Binding-site contacts:
Ligand atom C2 contacts residue ASN65 of chain 2.A at 2.3 Å.
Ligand atom C6 contacts residue TRP357 of chain 2.A at 4.4 Å (hydrophobic).
Ligand atom C3 contacts residue ASN65 of chain 2.A at 3.7 Å.
Ligand atom C7 contacts residue ASN65 of chain 2.A at 3.2 Å.
Ligand atom C1 contacts residue ASN65 of chain 2.A at 1.4 Å.
Ligand atom O3 contacts residue TRP357 of chain 2.A at 4.1 Å.
Ligand atom C7 contacts residue TRP357 of chain 2.A at 3.8 Å (hydrophobic).
Ligand atom C1 contacts residue TRP357 of chain 2.A at 3.6 Å (hydrophobic).
Ligand atom C4 contacts residue ASN65 of chain 2.A at 4.1 Å.
Ligand atom O7 contacts residue ASN65 of chain 2.A at 3.1 Å (h-bond).
Ligand atom C4 contacts residue TRP357 of chain 2.A at 4.2 Å (hydrophobic).
Ligand atom C2 contacts residue TRP357 of chain 2.A at 3.9 Å (hydrophobic).
Ligand atom N2 contacts residue TRP357 of chain 2.A at 3.1 Å (h-bond).
Ligand atom O5 contacts residue TRP357 of chain 2.A at 4.1 Å.
Ligand atom N2 contacts residue ASN65 of chain 2.A at 2.9 Å (h-bond).
Ligand atom C8 contacts residue ASN65 of chain 2.A at 4.4 Å.
Ligand atom C3 contacts residue TRP357 of chain 2.A at 3.6 Å (hydrophobic).
Ligand atom C5 contacts residue TRP357 of chain 2.A at 3.7 Å (hydrophobic).
Ligand atom O4 contacts residue TRP357 of chain 2.A at 4.2 Å.
Ligand atom O5 contacts residue ASN65 of chain 2.A at 2.4 Å (h-bond).
Ligand atom C5 contacts residue ASN65 of chain 2.A at 3.6 Å.
Ligand atom C8 contacts residue TRP357 of chain 2.A at 3.4 Å (hydrophobic).

Sequence of chain 2.A:
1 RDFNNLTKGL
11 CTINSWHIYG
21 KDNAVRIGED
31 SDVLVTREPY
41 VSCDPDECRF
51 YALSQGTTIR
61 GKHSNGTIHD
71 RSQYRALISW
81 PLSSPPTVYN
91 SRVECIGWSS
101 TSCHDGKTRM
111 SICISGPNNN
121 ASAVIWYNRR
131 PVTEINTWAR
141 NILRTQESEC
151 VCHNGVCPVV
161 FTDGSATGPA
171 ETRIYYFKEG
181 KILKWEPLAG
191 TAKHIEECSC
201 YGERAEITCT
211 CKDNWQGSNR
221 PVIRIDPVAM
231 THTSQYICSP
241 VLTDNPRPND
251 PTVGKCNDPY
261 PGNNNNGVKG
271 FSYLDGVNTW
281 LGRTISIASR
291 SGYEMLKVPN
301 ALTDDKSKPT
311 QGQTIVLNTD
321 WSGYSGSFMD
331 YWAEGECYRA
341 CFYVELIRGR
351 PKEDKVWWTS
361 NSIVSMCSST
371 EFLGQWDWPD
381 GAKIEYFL

The small molecule below binds the protein below.
Small molecule (SMILES): CC(=O)N[C@@H]1[C@@H](O)[C@H](O)[C@@H](CO)O[C@H]1O